This protein binds this small molecule.
Small molecule (SMILES): COC(=O)CNC(=O)[C@H](C)NC(=O)[C@@H](O)[C@H](N)c1ccc(C(F)(F)F)cc1

Binding-site contacts:
Ligand atom C25 contacts residue CO1 of chain 1.B at 3.0 Å.
Ligand atom O27 contacts residue GLU234 of chain 1.A at 2.9 Å (salt-bridge).
Ligand atom O27 contacts residue ASP107 of chain 1.A at 3.2 Å (salt-bridge).
Ligand atom C7 contacts residue PHE176 of chain 1.A at 3.7 Å (hydrophobic).
Ligand atom C23 contacts residue CO1 of chain 1.B at 3.0 Å.
Ligand atom C11 contacts residue CO1 of chain 1.C at 2.9 Å.
Ligand atom O27 contacts residue GLU203 of chain 1.A at 2.5 Å (salt-bridge).
Ligand atom C23 contacts residue GLU203 of chain 1.A at 3.3 Å.
Ligand atom C23 contacts residue ASP96 of chain 1.A at 3.3 Å.
Ligand atom O27 contacts residue ASP96 of chain 1.A at 3.1 Å (salt-bridge).
Ligand atom O41 contacts residue HIS78 of chain 1.A at 2.7 Å (h-bond).
Ligand atom C25 contacts residue HIS177 of chain 1.A at 3.6 Å.
Ligand atom O60 contacts residue TYR167 of chain 1.A at 3.6 Å.
Ligand atom C11 contacts residue CO1 of chain 1.B at 3.6 Å.
Ligand atom N24 contacts residue ASP107 of chain 1.A at 3.0 Å (salt-bridge).
Ligand atom F29 contacts residue TYR61 of chain 1.A at 3.7 Å.
Ligand atom C11 contacts residue ASP96 of chain 1.A at 3.6 Å.
Ligand atom O41 contacts residue TYR167 of chain 1.A at 3.4 Å.
Ligand atom N24 contacts residue THR98 of chain 1.A at 3.1 Å (h-bond).
Ligand atom O27 contacts residue CO1 of chain 1.B at 2.0 Å.
Ligand atom C25 contacts residue GLU203 of chain 1.A at 3.6 Å.
Ligand atom C3 contacts residue PHE176 of chain 1.A at 3.3 Å (hydrophobic).
Ligand atom C47 contacts residue TYR167 of chain 1.A at 3.7 Å (hydrophobic).
Ligand atom C2 contacts residue HIS78 of chain 1.A at 3.6 Å.
Ligand atom C23 contacts residue CO1 of chain 1.C at 2.9 Å.
Ligand atom C33 contacts residue HIS177 of chain 1.A at 3.5 Å.
Ligand atom N24 contacts residue CO1 of chain 1.C at 2.2 Å.
Ligand atom O31 contacts residue CO1 of chain 1.B at 2.3 Å.
Ligand atom O31 contacts residue GLU203 of chain 1.A at 3.2 Å (salt-bridge).
Ligand atom C3 contacts residue HIS177 of chain 1.A at 3.7 Å.
Ligand atom O31 contacts residue ASP107 of chain 1.A at 3.6 Å (salt-bridge).
Ligand atom C37 contacts residue CYS168 of chain 1.A at 3.3 Å (hydrophobic).
Ligand atom O31 contacts residue HIS170 of chain 1.A at 2.7 Å (h-bond).
Ligand atom N24 contacts residue ASP96 of chain 1.A at 3.0 Å (salt-bridge).
Ligand atom C2 contacts residue CYS69 of chain 1.A at 3.6 Å (hydrophobic).
Ligand atom F30 contacts residue TYR61 of chain 1.A at 3.2 Å.
Ligand atom O31 contacts residue HIS177 of chain 1.A at 2.8 Å (h-bond).
Ligand atom O61 contacts residue TYR167 of chain 1.A at 3.5 Å.
Ligand atom F29 contacts residue TYR64 of chain 1.A at 3.7 Å.
Ligand atom O27 contacts residue CO1 of chain 1.C at 2.0 Å.

Sequence of chain 1.A:
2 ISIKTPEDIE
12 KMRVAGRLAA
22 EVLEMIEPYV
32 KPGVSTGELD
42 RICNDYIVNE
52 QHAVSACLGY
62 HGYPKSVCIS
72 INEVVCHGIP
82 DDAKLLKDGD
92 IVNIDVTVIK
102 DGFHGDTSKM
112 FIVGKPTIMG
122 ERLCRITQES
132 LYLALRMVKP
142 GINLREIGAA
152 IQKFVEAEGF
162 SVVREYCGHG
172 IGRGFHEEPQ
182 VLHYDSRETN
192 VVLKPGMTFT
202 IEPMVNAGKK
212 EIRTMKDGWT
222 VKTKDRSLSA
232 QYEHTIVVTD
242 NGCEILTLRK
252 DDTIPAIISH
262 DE